Binding-site contacts:
Ligand atom C4 contacts residue ASN282 of chain 1.C at 4.3 Å.
Ligand atom C1 contacts residue ASN282 of chain 1.C at 1.5 Å.
Ligand atom O5 contacts residue LYS558 of chain 1.B at 3.8 Å.
Ligand atom C5 contacts residue ASN282 of chain 1.C at 3.7 Å.
Ligand atom O5 contacts residue ASN282 of chain 1.C at 2.4 Å (h-bond).
Ligand atom C5 contacts residue LYS558 of chain 1.B at 4.3 Å.
Ligand atom N2 contacts residue ASN282 of chain 1.C at 2.5 Å (h-bond).
Ligand atom C2 contacts residue ASN282 of chain 1.C at 2.6 Å.
Ligand atom C6 contacts residue LYS558 of chain 1.B at 3.5 Å.
Ligand atom C8 contacts residue ASN282 of chain 1.C at 3.4 Å.
Ligand atom O7 contacts residue ASN282 of chain 1.C at 4.0 Å.
Ligand atom O7 contacts residue GLU281 of chain 1.C at 4.1 Å.
Ligand atom C7 contacts residue ASN282 of chain 1.C at 3.1 Å.
Ligand atom C7 contacts residue GLU281 of chain 1.C at 4.5 Å.
Ligand atom O6 contacts residue LYS558 of chain 1.B at 3.7 Å.
Ligand atom C8 contacts residue GLU281 of chain 1.C at 4.5 Å.
Ligand atom C3 contacts residue ASN282 of chain 1.C at 3.9 Å.

Sequence of chain 1.C:
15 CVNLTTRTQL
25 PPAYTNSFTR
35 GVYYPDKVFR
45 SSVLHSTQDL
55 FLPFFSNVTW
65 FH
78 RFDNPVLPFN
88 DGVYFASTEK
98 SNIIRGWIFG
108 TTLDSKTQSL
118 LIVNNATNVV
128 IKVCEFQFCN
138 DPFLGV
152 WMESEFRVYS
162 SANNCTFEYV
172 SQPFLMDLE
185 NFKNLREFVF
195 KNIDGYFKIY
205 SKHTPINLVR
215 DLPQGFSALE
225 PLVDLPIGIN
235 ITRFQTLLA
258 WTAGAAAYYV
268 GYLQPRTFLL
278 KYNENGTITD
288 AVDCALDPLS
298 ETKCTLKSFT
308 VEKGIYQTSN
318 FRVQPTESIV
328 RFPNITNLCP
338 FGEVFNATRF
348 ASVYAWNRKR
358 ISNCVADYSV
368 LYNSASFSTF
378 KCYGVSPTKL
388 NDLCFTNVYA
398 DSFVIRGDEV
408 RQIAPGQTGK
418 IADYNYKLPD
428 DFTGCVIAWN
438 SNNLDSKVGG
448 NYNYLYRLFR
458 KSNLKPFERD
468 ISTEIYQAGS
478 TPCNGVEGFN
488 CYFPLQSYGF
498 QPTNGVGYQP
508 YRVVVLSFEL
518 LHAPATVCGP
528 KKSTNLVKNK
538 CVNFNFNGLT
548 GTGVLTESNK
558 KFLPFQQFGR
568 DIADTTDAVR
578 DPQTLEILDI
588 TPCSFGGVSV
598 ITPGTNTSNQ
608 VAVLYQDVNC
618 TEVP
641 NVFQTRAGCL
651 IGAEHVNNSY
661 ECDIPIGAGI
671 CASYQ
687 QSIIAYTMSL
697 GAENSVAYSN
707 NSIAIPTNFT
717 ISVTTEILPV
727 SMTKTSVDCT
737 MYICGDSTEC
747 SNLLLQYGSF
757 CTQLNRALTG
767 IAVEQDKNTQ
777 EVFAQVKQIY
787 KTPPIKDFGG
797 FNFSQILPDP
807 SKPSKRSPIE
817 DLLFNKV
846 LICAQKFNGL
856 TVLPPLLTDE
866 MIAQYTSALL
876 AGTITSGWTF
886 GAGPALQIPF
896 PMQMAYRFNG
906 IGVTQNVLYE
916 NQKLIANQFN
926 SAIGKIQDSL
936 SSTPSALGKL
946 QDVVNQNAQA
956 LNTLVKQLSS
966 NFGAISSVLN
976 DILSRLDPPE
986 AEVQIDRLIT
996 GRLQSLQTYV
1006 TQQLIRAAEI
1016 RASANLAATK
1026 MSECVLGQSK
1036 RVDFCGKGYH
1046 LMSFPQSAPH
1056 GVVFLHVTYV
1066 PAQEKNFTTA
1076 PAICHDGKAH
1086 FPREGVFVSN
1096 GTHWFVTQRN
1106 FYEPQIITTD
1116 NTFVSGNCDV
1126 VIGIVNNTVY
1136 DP

Sequence of chain 1.B:
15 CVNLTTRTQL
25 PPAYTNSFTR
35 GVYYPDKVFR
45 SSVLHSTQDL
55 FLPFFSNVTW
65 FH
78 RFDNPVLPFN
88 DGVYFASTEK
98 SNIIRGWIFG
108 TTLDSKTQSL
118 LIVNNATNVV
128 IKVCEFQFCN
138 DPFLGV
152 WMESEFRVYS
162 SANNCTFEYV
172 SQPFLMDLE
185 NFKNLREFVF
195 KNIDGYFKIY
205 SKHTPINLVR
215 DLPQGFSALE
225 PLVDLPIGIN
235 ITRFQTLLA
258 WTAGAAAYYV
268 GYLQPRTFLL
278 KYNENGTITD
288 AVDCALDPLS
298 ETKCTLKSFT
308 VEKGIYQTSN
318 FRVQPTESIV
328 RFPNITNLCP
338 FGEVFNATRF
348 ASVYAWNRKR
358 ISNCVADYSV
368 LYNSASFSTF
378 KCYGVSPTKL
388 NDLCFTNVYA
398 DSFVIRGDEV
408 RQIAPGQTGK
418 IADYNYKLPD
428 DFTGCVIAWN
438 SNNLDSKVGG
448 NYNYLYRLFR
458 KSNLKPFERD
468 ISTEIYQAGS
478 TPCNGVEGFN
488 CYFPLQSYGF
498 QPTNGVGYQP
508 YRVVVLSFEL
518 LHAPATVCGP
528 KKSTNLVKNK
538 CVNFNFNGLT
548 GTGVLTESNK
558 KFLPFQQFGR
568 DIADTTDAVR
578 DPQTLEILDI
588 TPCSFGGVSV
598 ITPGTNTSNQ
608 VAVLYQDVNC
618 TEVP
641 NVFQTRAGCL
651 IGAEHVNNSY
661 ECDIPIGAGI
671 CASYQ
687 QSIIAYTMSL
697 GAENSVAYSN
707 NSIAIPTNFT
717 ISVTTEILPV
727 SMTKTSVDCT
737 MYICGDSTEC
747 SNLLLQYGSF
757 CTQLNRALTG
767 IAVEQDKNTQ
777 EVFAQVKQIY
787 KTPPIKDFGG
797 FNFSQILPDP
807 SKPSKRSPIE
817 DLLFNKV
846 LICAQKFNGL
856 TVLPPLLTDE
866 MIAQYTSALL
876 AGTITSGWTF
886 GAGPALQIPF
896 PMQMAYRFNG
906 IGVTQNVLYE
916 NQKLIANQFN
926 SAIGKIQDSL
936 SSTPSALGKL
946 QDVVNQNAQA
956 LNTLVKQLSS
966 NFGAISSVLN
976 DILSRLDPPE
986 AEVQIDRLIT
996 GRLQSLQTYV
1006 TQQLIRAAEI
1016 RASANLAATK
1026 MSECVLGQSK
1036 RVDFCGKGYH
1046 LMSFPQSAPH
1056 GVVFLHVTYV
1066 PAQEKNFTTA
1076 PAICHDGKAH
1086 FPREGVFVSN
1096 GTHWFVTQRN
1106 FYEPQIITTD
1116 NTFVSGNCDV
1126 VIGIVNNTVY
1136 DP

A small-molecule ligand and the protein it binds are described below.
Small molecule (SMILES): CC(=O)N[C@@H]1[C@@H](O)[C@H](O)[C@@H](CO)O[C@H]1O